A small-molecule ligand and the protein it binds are described below.
Small molecule (SMILES): CC(=O)N[C@H]1[C@H](O[C@H]2[C@H](O)[C@@H](NC(C)=O)CO[C@@H]2CO)O[C@H](CO)[C@@H](O)[C@@H]1O

Sequence of chain 1.A:
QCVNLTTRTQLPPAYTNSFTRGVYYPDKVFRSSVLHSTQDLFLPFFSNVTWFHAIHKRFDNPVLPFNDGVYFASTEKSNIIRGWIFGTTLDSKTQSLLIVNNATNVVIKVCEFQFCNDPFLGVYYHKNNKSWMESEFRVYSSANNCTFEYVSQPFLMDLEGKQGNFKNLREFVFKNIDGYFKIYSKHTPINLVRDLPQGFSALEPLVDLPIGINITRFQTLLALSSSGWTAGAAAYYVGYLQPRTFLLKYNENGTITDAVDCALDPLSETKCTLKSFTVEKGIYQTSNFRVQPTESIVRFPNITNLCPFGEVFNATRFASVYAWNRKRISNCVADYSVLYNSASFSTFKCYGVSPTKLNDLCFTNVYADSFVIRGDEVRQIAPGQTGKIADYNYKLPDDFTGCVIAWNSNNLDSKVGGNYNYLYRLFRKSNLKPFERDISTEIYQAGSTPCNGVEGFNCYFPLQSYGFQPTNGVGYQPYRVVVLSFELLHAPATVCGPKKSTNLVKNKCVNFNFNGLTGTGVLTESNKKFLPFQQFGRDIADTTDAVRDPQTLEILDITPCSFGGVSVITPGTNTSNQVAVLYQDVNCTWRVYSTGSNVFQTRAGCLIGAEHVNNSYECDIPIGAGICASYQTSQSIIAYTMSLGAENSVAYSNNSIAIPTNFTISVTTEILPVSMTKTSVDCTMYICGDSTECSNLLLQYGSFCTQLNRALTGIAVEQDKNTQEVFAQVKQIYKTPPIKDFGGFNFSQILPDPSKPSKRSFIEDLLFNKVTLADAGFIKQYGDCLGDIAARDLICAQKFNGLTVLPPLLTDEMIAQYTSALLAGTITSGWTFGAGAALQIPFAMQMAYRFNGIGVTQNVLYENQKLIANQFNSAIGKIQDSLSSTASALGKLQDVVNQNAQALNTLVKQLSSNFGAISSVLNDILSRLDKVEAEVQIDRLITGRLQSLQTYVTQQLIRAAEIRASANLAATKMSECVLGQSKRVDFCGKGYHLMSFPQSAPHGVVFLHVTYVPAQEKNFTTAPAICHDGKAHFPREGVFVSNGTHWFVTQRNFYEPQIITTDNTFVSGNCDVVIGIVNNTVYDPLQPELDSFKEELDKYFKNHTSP

Binding-site contacts:
Ligand atom O7 contacts residue GLN580 of chain 1.A at 4.5 Å.
Ligand atom N2 contacts residue GLN580 of chain 1.A at 3.0 Å (h-bond).
Ligand atom C8 contacts residue PRO579 of chain 1.A at 3.9 Å (hydrophobic).
Ligand atom N2 contacts residue ASN331 of chain 1.A at 2.5 Å (h-bond).
Ligand atom O7 contacts residue ASN331 of chain 1.A at 4.2 Å.
Ligand atom C1 contacts residue GLN580 of chain 1.A at 3.6 Å.
Ligand atom C7 contacts residue ASN331 of chain 1.A at 3.5 Å.
Ligand atom C3 contacts residue GLN580 of chain 1.A at 3.2 Å.
Ligand atom C5 contacts residue ASN331 of chain 1.A at 4.2 Å.
Ligand atom O7 contacts residue THR581 of chain 1.A at 4.3 Å.
Ligand atom O3 contacts residue GLN580 of chain 1.A at 3.9 Å.
Ligand atom O4 contacts residue GLN580 of chain 1.A at 4.3 Å.
Ligand atom O4 contacts residue THR581 of chain 1.A at 4.2 Å.
Ligand atom C3 contacts residue ASN331 of chain 1.A at 3.9 Å.
Ligand atom C7 contacts residue GLN580 of chain 1.A at 3.7 Å.
Ligand atom C2 contacts residue ASN331 of chain 1.A at 2.4 Å.
Ligand atom O5 contacts residue GLN580 of chain 1.A at 4.4 Å.
Ligand atom C8 contacts residue GLN580 of chain 1.A at 4.0 Å.
Ligand atom C4 contacts residue GLN580 of chain 1.A at 4.3 Å.
Ligand atom C8 contacts residue ASN331 of chain 1.A at 4.3 Å.
Ligand atom O5 contacts residue ASN331 of chain 1.A at 2.9 Å (h-bond).
Ligand atom C2 contacts residue GLN580 of chain 1.A at 3.5 Å.
Ligand atom C1 contacts residue ASN331 of chain 1.A at 1.9 Å.
Ligand atom N2 contacts residue PRO579 of chain 1.A at 4.3 Å.